This protein binds this small molecule.
Small molecule (SMILES): CCSC(=N)N

Sequence of chain 1.A:
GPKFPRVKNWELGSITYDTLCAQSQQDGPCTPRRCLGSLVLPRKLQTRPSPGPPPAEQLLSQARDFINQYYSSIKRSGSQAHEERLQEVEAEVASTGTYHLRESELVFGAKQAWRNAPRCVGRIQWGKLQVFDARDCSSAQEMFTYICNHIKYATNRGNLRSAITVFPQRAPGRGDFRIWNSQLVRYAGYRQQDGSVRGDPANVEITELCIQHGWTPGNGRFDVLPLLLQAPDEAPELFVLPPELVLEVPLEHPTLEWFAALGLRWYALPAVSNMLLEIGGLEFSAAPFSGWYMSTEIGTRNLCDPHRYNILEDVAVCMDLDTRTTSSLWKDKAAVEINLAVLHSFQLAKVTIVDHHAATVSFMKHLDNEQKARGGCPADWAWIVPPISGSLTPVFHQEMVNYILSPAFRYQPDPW

Binding-site contacts:
Ligand atom N1 contacts residue PRO298 of chain 1.A at 4.4 Å.
Ligand atom C2 contacts residue HEM1 of chain 1.G at 3.4 Å.
Ligand atom C1 contacts residue PRO298 of chain 1.A at 3.3 Å (hydrophobic).
Ligand atom N2 contacts residue MET322 of chain 1.A at 4.2 Å.
Ligand atom C1 contacts residue ALA299 of chain 1.A at 4.4 Å (hydrophobic).
Ligand atom N2 contacts residue PRO298 of chain 1.A at 3.8 Å.
Ligand atom N2 contacts residue HEM1 of chain 1.G at 3.6 Å.
Ligand atom N1 contacts residue HEM1 of chain 1.G at 3.6 Å.
Ligand atom C3 contacts residue HEM1 of chain 1.G at 3.7 Å.
Ligand atom N2 contacts residue TYR321 of chain 1.A at 3.6 Å.
Ligand atom C2 contacts residue VAL300 of chain 1.A at 4.5 Å (hydrophobic).
Ligand atom S contacts residue GLY319 of chain 1.A at 4.0 Å.
Ligand atom C3 contacts residue GLU325 of chain 1.A at 3.5 Å.
Ligand atom C2 contacts residue PHE317 of chain 1.A at 3.9 Å (hydrophobic).
Ligand atom N2 contacts residue GLU325 of chain 1.A at 2.8 Å (salt-bridge).
Ligand atom N2 contacts residue TRP320 of chain 1.A at 2.9 Å (h-bond).
Ligand atom S contacts residue HEM1 of chain 1.G at 3.4 Å (h-bond).
Ligand atom C1 contacts residue SER318 of chain 1.A at 4.3 Å.
Ligand atom C3 contacts residue TRP320 of chain 1.A at 3.8 Å (hydrophobic).
Ligand atom C2 contacts residue PRO298 of chain 1.A at 4.3 Å (hydrophobic).
Ligand atom S contacts residue TRP320 of chain 1.A at 4.0 Å.
Ligand atom S contacts residue PRO298 of chain 1.A at 4.0 Å.
Ligand atom C1 contacts residue PHE317 of chain 1.A at 3.6 Å (hydrophobic).
Ligand atom N1 contacts residue GLU325 of chain 1.A at 2.8 Å (salt-bridge).
Ligand atom C3 contacts residue PRO298 of chain 1.A at 3.9 Å (hydrophobic).
Ligand atom C1 contacts residue GLY319 of chain 1.A at 4.5 Å.
Ligand atom C1 contacts residue VAL300 of chain 1.A at 3.5 Å (hydrophobic).